Binding-site contacts:
Ligand atom O2' contacts residue GLU63 of chain 52.C at 3.0 Å (salt-bridge).
Ligand atom O3' contacts residue SER51 of chain 51.D at 3.5 Å (h-bond).
Ligand atom C4' contacts residue TYR85 of chain 52.C at 3.3 Å (hydrophobic).
Ligand atom C2' contacts residue GLU63 of chain 52.C at 3.5 Å.
Ligand atom C3' contacts residue TYR85 of chain 52.C at 3.3 Å (hydrophobic).
Ligand atom C5' contacts residue SER51 of chain 51.D at 3.5 Å.
Ligand atom C6 contacts residue THR45 of chain 52.C at 3.5 Å.
Ligand atom OP2 contacts residue ARG49 of chain 51.D at 2.4 Å (salt-bridge).
Ligand atom N6 contacts residue THR45 of chain 52.C at 2.9 Å (h-bond).
Ligand atom N1 contacts residue SER47 of chain 52.C at 2.7 Å (h-bond).
Ligand atom OP2 contacts residue ASN55 of chain 51.D at 3.2 Å (h-bond).
Ligand atom N7 contacts residue THR45 of chain 52.C at 2.6 Å (h-bond).
Ligand atom C5' contacts residue TYR85 of chain 52.C at 3.1 Å (hydrophobic).
Ligand atom N1 contacts residue THR59 of chain 52.C at 3.6 Å.
Ligand atom N1 contacts residue TYR85 of chain 52.C at 3.6 Å.
Ligand atom N6 contacts residue THR59 of chain 52.C at 2.9 Å (h-bond).
Ligand atom O3' contacts residue TYR85 of chain 52.C at 3.6 Å.
Ligand atom C5 contacts residue TYR85 of chain 52.C at 3.5 Å (hydrophobic).
Ligand atom OP2 contacts residue LYS57 of chain 51.D at 2.7 Å (salt-bridge).
Ligand atom OP1 contacts residue SER51 of chain 51.D at 2.7 Å (h-bond).
Ligand atom O4' contacts residue LYS61 of chain 52.C at 3.1 Å (salt-bridge).
Ligand atom OP1 contacts residue SER52 of chain 51.D at 3.0 Å.
Ligand atom C2 contacts residue SER47 of chain 52.C at 3.0 Å.
Ligand atom C5 contacts residue THR45 of chain 52.C at 3.3 Å.
Ligand atom OP2 contacts residue LYS57 of chain 51.D at 3.4 Å.
Ligand atom OP1 contacts residue SER51 of chain 51.D at 3.3 Å.
Ligand atom C2' contacts residue TYR85 of chain 52.C at 3.4 Å (hydrophobic).
Ligand atom N6 contacts residue CYS46 of chain 52.C at 3.4 Å (h-bond).
Ligand atom OP1 contacts residue ARG49 of chain 51.D at 2.5 Å (salt-bridge).
Ligand atom P contacts residue TYR85 of chain 52.C at 3.5 Å.
Ligand atom P contacts residue SER51 of chain 51.D at 3.4 Å.
Ligand atom P contacts residue ARG49 of chain 51.D at 2.9 Å.
Ligand atom OP2 contacts residue TYR85 of chain 52.C at 2.5 Å (h-bond).
Ligand atom OP2 contacts residue LYS43 of chain 52.C at 3.2 Å (salt-bridge).
Ligand atom O2' contacts residue TYR85 of chain 52.C at 3.5 Å.
Ligand atom OP2 contacts residue SER51 of chain 51.D at 3.2 Å (h-bond).
Ligand atom C6 contacts residue TYR85 of chain 52.C at 3.5 Å (hydrophobic).
Ligand atom C4 contacts residue TYR85 of chain 52.C at 3.5 Å (hydrophobic).
Ligand atom OP1 contacts residue ASN55 of chain 51.D at 3.3 Å (h-bond).
Ligand atom O2 contacts residue ASN87 of chain 52.C at 3.2 Å (h-bond).

Sequence of chain 52.C:
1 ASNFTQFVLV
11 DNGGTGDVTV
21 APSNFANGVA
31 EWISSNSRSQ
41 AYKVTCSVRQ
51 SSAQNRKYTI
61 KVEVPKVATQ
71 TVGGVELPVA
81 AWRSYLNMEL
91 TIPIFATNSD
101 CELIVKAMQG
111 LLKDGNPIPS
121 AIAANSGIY

Sequence of chain 51.D:
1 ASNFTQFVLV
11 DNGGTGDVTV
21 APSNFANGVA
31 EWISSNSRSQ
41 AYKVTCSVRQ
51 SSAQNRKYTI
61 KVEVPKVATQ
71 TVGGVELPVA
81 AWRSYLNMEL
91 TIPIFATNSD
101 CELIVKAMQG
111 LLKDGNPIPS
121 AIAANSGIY

A small-molecule ligand and the protein it binds are described below.
Small molecule (SMILES): Nc1ccn([C@@H]2O[C@H](CO[P](=O)(O)O[C@H]3[C@@H](O)[C@H](n4ccc(N)nc4=O)O[C@@H]3CO[P](=O)(O)O[C@H]3[C@@H](O)[C@H](n4cnc5c(N)ncnc54)O[C@@H]3CO[P](=O)(O)O[C@H]3[C@@H](O)[C@H](n4ccc(N)nc4=O)O[C@@H]3CO[P](=O)(O)O[C@H]3[C@@H](O)[C@H](n4ccc(=O)[nH]c4=O)O[C@@H]3CO[P](=O)(O)O[C@H]3[C@@H](O)[C@H](n4cnc5c(N)ncnc54)O[C@@H]3CO[P](=O)(O)O[C@H]3[C@@H](O)[C@H](n4cnc5c(=O)nc(N)[nH]c54)O[C@@H]3CO[P](=O)(O)O[C@H]3[C@@H](O)[C@H](n4cnc5c(=O)nc(N)[nH]c54)O[C@@H]3CO)[C@@H](O)[C@H]2O)c(=O)n1